Binding-site contacts:
Ligand atom CAP contacts residue ILE105 of chain 1.A at 3.4 Å (hydrophobic).
Ligand atom CAJ contacts residue ILE105 of chain 1.A at 4.2 Å (hydrophobic).
Ligand atom OAE contacts residue LEU51 of chain 1.A at 3.8 Å.
Ligand atom CAI contacts residue ILE105 of chain 1.A at 4.0 Å (hydrophobic).
Ligand atom CAH contacts residue TRP40 of chain 1.A at 3.3 Å (hydrophobic).
Ligand atom CBA contacts residue ILE105 of chain 1.A at 3.9 Å (hydrophobic).
Ligand atom CAO contacts residue ILE105 of chain 1.A at 3.8 Å (hydrophobic).
Ligand atom CAY contacts residue ASN99 of chain 1.A at 4.0 Å.
Ligand atom CAI contacts residue ASN99 of chain 1.A at 3.2 Å.
Ligand atom CAV contacts residue ILE105 of chain 1.A at 4.0 Å (hydrophobic).
Ligand atom OAD contacts residue ASN99 of chain 1.A at 3.0 Å (h-bond).
Ligand atom CAV contacts residue ASN99 of chain 1.A at 3.8 Å.
Ligand atom CAK contacts residue ASP104 of chain 1.A at 4.0 Å.
Ligand atom CAB contacts residue VAL46 of chain 1.A at 3.6 Å (hydrophobic).
Ligand atom NAR contacts residue TRP40 of chain 1.A at 3.8 Å.
Ligand atom CAM contacts residue TRP40 of chain 1.A at 4.1 Å (hydrophobic).
Ligand atom CAI contacts residue LEU53 of chain 1.A at 3.8 Å (hydrophobic).
Ligand atom CAW contacts residue PRO41 of chain 1.A at 3.9 Å (hydrophobic).
Ligand atom CAX contacts residue PRO41 of chain 1.A at 4.0 Å (hydrophobic).
Ligand atom CAN contacts residue PRO41 of chain 1.A at 4.0 Å (hydrophobic).
Ligand atom CAW contacts residue TRP40 of chain 1.A at 3.9 Å (hydrophobic).
Ligand atom CAY contacts residue ILE105 of chain 1.A at 3.7 Å (hydrophobic).
Ligand atom OAE contacts residue PRO41 of chain 1.A at 3.4 Å.
Ligand atom CBC contacts residue TRP40 of chain 1.A at 3.6 Å (hydrophobic).
Ligand atom CAJ contacts residue ASN99 of chain 1.A at 3.4 Å.
Ligand atom OAD contacts residue TYR56 of chain 1.A at 3.9 Å.
Ligand atom CAN contacts residue LEU51 of chain 1.A at 3.9 Å (hydrophobic).
Ligand atom CAM contacts residue PRO41 of chain 1.A at 4.1 Å (hydrophobic).
Ligand atom NAS contacts residue LEU51 of chain 1.A at 4.1 Å.
Ligand atom OAU contacts residue TRP40 of chain 1.A at 4.0 Å.
Ligand atom CAG contacts residue TRP40 of chain 1.A at 4.0 Å (hydrophobic).
Ligand atom CAF contacts residue TRP40 of chain 1.A at 3.6 Å (hydrophobic).
Ligand atom NAS contacts residue TRP40 of chain 1.A at 3.5 Å (h-bond).
Ligand atom CAJ contacts residue LEU53 of chain 1.A at 3.9 Å (hydrophobic).
Ligand atom CAK contacts residue MET108 of chain 1.A at 4.1 Å (hydrophobic).
Ligand atom CAL contacts residue ASP104 of chain 1.A at 3.8 Å.
Ligand atom CBE contacts residue ILE105 of chain 1.A at 3.9 Å (hydrophobic).
Ligand atom OAU contacts residue GLN44 of chain 1.A at 3.6 Å.
Ligand atom CAL contacts residue MET108 of chain 1.A at 4.1 Å (hydrophobic).
Ligand atom CAW contacts residue LEU51 of chain 1.A at 4.0 Å (hydrophobic).

Sequence of chain 1.A:
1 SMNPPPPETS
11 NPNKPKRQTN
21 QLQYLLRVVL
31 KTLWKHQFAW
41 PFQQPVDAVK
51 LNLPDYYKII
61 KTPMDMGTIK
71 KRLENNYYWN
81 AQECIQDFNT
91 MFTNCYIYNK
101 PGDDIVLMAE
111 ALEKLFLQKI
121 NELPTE

The protein below binds the small molecule below.
Small molecule (SMILES): CCOc1ccc(C(C)=O)cc1-c1cc(NC(=O)c2ccco2)cc(-c2ccn(C)n2)c1